Binding-site contacts:
Ligand atom C5 contacts residue SER98 of chain 1.AA at 3.1 Å.
Ligand atom O10 contacts residue VAL71 of chain 1.AA at 3.1 Å.
Ligand atom O10 contacts residue GLY69 of chain 1.AA at 3.9 Å.
Ligand atom C24 contacts residue HIS142 of chain 1.AA at 3.3 Å.
Ligand atom C4 contacts residue SER98 of chain 1.AA at 2.4 Å.
Ligand atom C11 contacts residue GLY69 of chain 1.AA at 3.5 Å.
Ligand atom C9 contacts residue VAL71 of chain 1.AA at 3.8 Å (hydrophobic).
Ligand atom O3 contacts residue SER98 of chain 1.AA at 2.2 Å (h-bond).
Ligand atom C42 contacts residue THR146 of chain 1.AA at 3.6 Å.
Ligand atom C23 contacts residue LEU126 of chain 1.AA at 3.9 Å (hydrophobic).
Ligand atom O10 contacts residue SER98 of chain 1.AA at 4.0 Å.
Ligand atom C1 contacts residue SER98 of chain 1.AA at 1.3 Å.
Ligand atom C18 contacts residue VAL71 of chain 1.AA at 3.7 Å (hydrophobic).
Ligand atom C7 contacts residue GLY68 of chain 1.AA at 3.7 Å.
Ligand atom C9 contacts residue SER98 of chain 1.AA at 3.6 Å.
Ligand atom O19 contacts residue SER70 of chain 1.AA at 3.4 Å.
Ligand atom O12 contacts residue LEU126 of chain 1.AA at 2.8 Å (h-bond).
Ligand atom C11 contacts residue LEU126 of chain 1.AA at 4.0 Å (hydrophobic).
Ligand atom N13 contacts residue VAL71 of chain 1.AA at 3.6 Å.
Ligand atom C23 contacts residue VAL71 of chain 1.AA at 3.6 Å (hydrophobic).
Ligand atom C14 contacts residue LEU126 of chain 1.AA at 3.4 Å (hydrophobic).
Ligand atom C9 contacts residue GLY69 of chain 1.AA at 3.0 Å.
Ligand atom C5 contacts residue GLY69 of chain 1.AA at 4.0 Å.
Ligand atom C6 contacts residue HIS123 of chain 1.AA at 3.8 Å.
Ligand atom C4 contacts residue GLY69 of chain 1.AA at 3.9 Å.
Ligand atom C6 contacts residue SER98 of chain 1.AA at 3.1 Å.
Ligand atom N13 contacts residue GLY69 of chain 1.AA at 3.1 Å (h-bond).
Ligand atom C1 contacts residue MET99 of chain 1.AA at 3.1 Å (hydrophobic).
Ligand atom O12 contacts residue PRO125 of chain 1.AA at 3.6 Å.
Ligand atom C6 contacts residue LEU126 of chain 1.AA at 3.8 Å (hydrophobic).
Ligand atom C42 contacts residue ILE143 of chain 1.AA at 3.7 Å (hydrophobic).
Ligand atom C7 contacts residue SER98 of chain 1.AA at 3.4 Å.
Ligand atom N20 contacts residue LEU126 of chain 1.AA at 3.2 Å (h-bond).
Ligand atom O3 contacts residue MET99 of chain 1.AA at 2.2 Å (h-bond).
Ligand atom O3 contacts residue GLY69 of chain 1.AA at 3.8 Å.
Ligand atom C11 contacts residue VAL71 of chain 1.AA at 3.7 Å (hydrophobic).
Ligand atom O3 contacts residue GLY68 of chain 1.AA at 3.8 Å.
Ligand atom O19 contacts residue VAL71 of chain 1.AA at 2.9 Å (h-bond).
Ligand atom C18 contacts residue LEU126 of chain 1.AA at 3.8 Å (hydrophobic).
Ligand atom C7 contacts residue GLY69 of chain 1.AA at 3.5 Å.

This protein binds this small molecule.
Small molecule (SMILES): CC[C@H](C)[C@H](NC(=O)[C@@H](NC(=O)[C@H](O)[C@@H](C=O)C(C)C)C(C)C)C(=O)O

Sequence of chain 1.AA:
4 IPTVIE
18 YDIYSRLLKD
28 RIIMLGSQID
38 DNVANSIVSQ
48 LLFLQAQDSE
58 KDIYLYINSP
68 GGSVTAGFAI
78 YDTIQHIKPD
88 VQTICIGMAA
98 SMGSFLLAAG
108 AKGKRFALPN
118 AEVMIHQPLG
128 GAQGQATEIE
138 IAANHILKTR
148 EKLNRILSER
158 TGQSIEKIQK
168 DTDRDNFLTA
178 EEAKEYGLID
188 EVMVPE